Binding-site contacts:
Ligand atom CAI contacts residue R3X1 of chain 2.F at 0.9 Å.
Ligand atom OAP contacts residue SER117 of chain 1.B at 2.9 Å (h-bond).
Ligand atom O3 contacts residue THR106 of chain 1.B at 3.0 Å.
Ligand atom O2 contacts residue R3X1 of chain 2.F at 1.0 Å (h-bond).
Ligand atom CAL contacts residue R3X1 of chain 2.F at 1.1 Å.
Ligand atom CAM contacts residue R3X1 of chain 2.F at 1.1 Å.
Ligand atom OAO contacts residue R3X1 of chain 2.F at 1.0 Å (h-bond).
Ligand atom C2 contacts residue R3X1 of chain 2.F at 1.6 Å.
Ligand atom CAN contacts residue R3X1 of chain 2.F at 0.9 Å.
Ligand atom CAM contacts residue LYS15 of chain 2.B at 3.5 Å.
Ligand atom CAH contacts residue LEU17 of chain 1.B at 3.5 Å (hydrophobic).
Ligand atom CAJ contacts residue R3X1 of chain 2.F at 1.1 Å.
Ligand atom OAP contacts residue SER117 of chain 2.B at 2.7 Å (h-bond).
Ligand atom O3 contacts residue MET13 of chain 1.B at 2.5 Å (h-bond).
Ligand atom C1 contacts residue R3X1 of chain 2.F at 1.8 Å.
Ligand atom CAH contacts residue R3X1 of chain 2.F at 0.9 Å.
Ligand atom O4 contacts residue GLU54 of chain 1.B at 3.4 Å (salt-bridge).
Ligand atom CAB contacts residue R3X1 of chain 2.F at 0.6 Å.
Ligand atom O4 contacts residue MET13 of chain 1.B at 3.1 Å.
Ligand atom C5 contacts residue R3X1 of chain 2.F at 3.2 Å.
Ligand atom CAD contacts residue R3X1 of chain 2.F at 0.6 Å.
Ligand atom C3 contacts residue MET13 of chain 1.B at 3.4 Å (hydrophobic).
Ligand atom OAP contacts residue LEU110 of chain 1.B at 3.4 Å.
Ligand atom O2 contacts residue THR106 of chain 1.B at 3.2 Å.
Ligand atom CAF contacts residue R3X1 of chain 2.F at 0.3 Å.
Ligand atom C6 contacts residue R3X1 of chain 2.F at 2.2 Å.
Ligand atom CAE contacts residue R3X1 of chain 2.F at 0.3 Å.
Ligand atom O1 contacts residue R3X1 of chain 2.F at 1.4 Å.
Ligand atom CAA contacts residue R3X1 of chain 2.F at 0.3 Å.
Ligand atom CAC contacts residue R3X1 of chain 2.F at 0.5 Å.
Ligand atom O5 contacts residue R3X1 of chain 2.F at 3.0 Å.
Ligand atom C3 contacts residue R3X1 of chain 2.F at 3.0 Å.
Ligand atom O6A contacts residue R3X1 of chain 2.F at 2.0 Å (h-bond).
Ligand atom CAA contacts residue SER117 of chain 1.B at 3.5 Å.
Ligand atom O6B contacts residue R3X1 of chain 2.F at 2.4 Å (h-bond).
Ligand atom OAP contacts residue R3X1 of chain 2.F at 0.7 Å (h-bond).
Ligand atom O1 contacts residue LYS15 of chain 2.B at 3.1 Å.
Ligand atom CAK contacts residue R3X1 of chain 2.F at 1.4 Å.
Ligand atom CAG contacts residue R3X1 of chain 2.F at 0.9 Å.
Ligand atom O3 contacts residue R3X1 of chain 2.F at 3.4 Å (h-bond).

Sequence of chain 2.B:
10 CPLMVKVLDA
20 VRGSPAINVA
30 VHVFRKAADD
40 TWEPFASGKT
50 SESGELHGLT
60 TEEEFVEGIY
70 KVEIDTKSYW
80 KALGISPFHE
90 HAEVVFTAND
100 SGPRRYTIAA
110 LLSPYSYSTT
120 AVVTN

A small-molecule ligand and the protein it binds are described below.
Small molecule (SMILES): O=C(O)[C@H]1O[C@@H](Oc2cc(O)cc(/C=C/c3ccc(O)cc3)c2)[C@H](O)[C@@H](O)[C@@H]1O

Sequence of chain 1.B:
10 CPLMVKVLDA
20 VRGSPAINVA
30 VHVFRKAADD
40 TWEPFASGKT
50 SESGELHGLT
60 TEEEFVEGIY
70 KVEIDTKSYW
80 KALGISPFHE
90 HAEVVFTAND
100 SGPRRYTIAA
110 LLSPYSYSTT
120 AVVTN